Sequence of chain 3.A:
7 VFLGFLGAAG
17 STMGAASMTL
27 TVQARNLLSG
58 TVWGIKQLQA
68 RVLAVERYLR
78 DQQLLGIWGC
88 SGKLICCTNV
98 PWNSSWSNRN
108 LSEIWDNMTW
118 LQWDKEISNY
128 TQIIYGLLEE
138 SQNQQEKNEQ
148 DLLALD

This protein binds this small molecule.
Small molecule (SMILES): CC(=O)N[C@H]1[C@H](O[C@H]2[C@H](O)[C@@H](NC(C)=O)CO[C@@H]2CO[C@@H]2O[C@@H](C)[C@@H](O)[C@@H](O)[C@@H]2O)O[C@H](CO)[C@@H](O[C@@H]2O[C@H](CO)[C@@H](O)[C@H](O)[C@@H]2O)[C@@H]1O

Binding-site contacts:
Ligand atom C7 contacts residue ASN126 of chain 3.A at 3.0 Å.
Ligand atom C4 contacts residue ASN126 of chain 3.A at 4.2 Å.
Ligand atom C4 contacts residue LYS122 of chain 3.A at 4.3 Å.
Ligand atom C5 contacts residue ASN126 of chain 3.A at 3.7 Å.
Ligand atom C2 contacts residue ASN126 of chain 3.A at 2.4 Å.
Ligand atom C6 contacts residue LYS122 of chain 3.A at 4.3 Å.
Ligand atom O7 contacts residue ASN126 of chain 3.A at 3.0 Å.
Ligand atom O5 contacts residue ASN126 of chain 3.A at 2.4 Å (h-bond).
Ligand atom N2 contacts residue ASN126 of chain 3.A at 2.7 Å (h-bond).
Ligand atom C1 contacts residue ASN126 of chain 3.A at 1.4 Å.
Ligand atom C3 contacts residue ASN126 of chain 3.A at 3.8 Å.
Ligand atom C8 contacts residue ASN126 of chain 3.A at 3.8 Å.